Binding-site contacts:
Ligand atom C7 contacts residue ASN235 of chain 1.B at 3.9 Å.
Ligand atom C3 contacts residue ASN235 of chain 1.B at 3.8 Å.
Ligand atom C8 contacts residue ALA237 of chain 1.B at 3.5 Å (hydrophobic).
Ligand atom O7 contacts residue ALA237 of chain 1.B at 4.5 Å.
Ligand atom C4 contacts residue ASN164 of chain 1.B at 4.2 Å.
Ligand atom C8 contacts residue ASN235 of chain 1.B at 3.8 Å.
Ligand atom C1 contacts residue ASN235 of chain 1.B at 3.9 Å.
Ligand atom C1 contacts residue ASN164 of chain 1.B at 1.4 Å.
Ligand atom C5 contacts residue ASN164 of chain 1.B at 3.6 Å.
Ligand atom C4 contacts residue ASN235 of chain 1.B at 3.8 Å.
Ligand atom C7 contacts residue ALA237 of chain 1.B at 4.1 Å (hydrophobic).
Ligand atom O4 contacts residue ASN235 of chain 1.B at 3.2 Å (h-bond).
Ligand atom C5 contacts residue ASN235 of chain 1.B at 3.9 Å.
Ligand atom C3 contacts residue ASN164 of chain 1.B at 3.7 Å.
Ligand atom C2 contacts residue ASN164 of chain 1.B at 2.4 Å.
Ligand atom O7 contacts residue ASN235 of chain 1.B at 4.0 Å.
Ligand atom C7 contacts residue ASN164 of chain 1.B at 3.4 Å.
Ligand atom N2 contacts residue ASN235 of chain 1.B at 3.0 Å (h-bond).
Ligand atom C2 contacts residue ASN235 of chain 1.B at 3.8 Å.
Ligand atom N2 contacts residue ASN164 of chain 1.B at 2.9 Å (h-bond).
Ligand atom C8 contacts residue SER216 of chain 1.D at 4.3 Å.
Ligand atom O7 contacts residue ASN164 of chain 1.B at 3.5 Å (h-bond).
Ligand atom C8 contacts residue ASP236 of chain 1.B at 4.3 Å.
Ligand atom O5 contacts residue ASN164 of chain 1.B at 2.3 Å (h-bond).

The protein below binds the small molecule below.
Small molecule (SMILES): CC(=O)N[C@H]1[C@H](O[C@H]2[C@H](O)[C@@H](NC(C)=O)CO[C@@H]2CO)O[C@H](CO)[C@@H](O)[C@@H]1O

Sequence of chain 1.D:
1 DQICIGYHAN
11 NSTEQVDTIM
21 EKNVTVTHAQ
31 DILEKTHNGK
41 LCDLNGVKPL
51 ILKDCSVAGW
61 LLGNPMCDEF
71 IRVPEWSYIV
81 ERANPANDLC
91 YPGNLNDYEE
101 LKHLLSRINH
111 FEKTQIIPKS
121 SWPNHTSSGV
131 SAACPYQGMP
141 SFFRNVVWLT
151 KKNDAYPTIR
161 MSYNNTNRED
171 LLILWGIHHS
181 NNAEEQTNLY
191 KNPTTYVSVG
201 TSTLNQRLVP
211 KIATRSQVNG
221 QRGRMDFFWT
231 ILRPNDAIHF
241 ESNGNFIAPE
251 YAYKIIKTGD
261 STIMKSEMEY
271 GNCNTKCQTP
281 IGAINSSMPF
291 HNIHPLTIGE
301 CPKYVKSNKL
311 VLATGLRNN

Sequence of chain 1.B:
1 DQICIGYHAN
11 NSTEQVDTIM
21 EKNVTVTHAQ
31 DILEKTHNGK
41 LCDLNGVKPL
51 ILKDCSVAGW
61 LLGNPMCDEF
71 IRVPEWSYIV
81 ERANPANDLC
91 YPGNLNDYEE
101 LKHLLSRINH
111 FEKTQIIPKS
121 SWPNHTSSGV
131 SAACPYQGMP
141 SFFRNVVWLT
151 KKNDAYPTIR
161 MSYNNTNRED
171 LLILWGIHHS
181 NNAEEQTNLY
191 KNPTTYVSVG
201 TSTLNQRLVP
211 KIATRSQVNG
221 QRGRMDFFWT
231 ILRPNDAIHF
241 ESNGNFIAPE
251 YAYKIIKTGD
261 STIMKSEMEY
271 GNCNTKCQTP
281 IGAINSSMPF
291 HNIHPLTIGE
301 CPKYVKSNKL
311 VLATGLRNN